Sequence of chain 1.A:
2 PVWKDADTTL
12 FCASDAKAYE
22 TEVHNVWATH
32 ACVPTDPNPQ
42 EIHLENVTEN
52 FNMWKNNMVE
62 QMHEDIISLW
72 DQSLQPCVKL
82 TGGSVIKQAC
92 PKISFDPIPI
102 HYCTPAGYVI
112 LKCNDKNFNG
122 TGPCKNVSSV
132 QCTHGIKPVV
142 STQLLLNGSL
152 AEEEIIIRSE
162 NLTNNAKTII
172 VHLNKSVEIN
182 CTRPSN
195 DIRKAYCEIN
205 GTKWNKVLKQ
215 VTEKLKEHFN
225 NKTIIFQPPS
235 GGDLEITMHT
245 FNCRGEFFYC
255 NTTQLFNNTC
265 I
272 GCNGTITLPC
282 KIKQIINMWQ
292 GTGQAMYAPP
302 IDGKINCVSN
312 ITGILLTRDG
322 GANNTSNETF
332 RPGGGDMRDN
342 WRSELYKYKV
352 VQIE

Binding-site contacts:
Ligand atom O6 contacts residue LYS207 of chain 1.A at 3.8 Å.
Ligand atom C3 contacts residue THR206 of chain 1.A at 4.4 Å.
Ligand atom C7 contacts residue ASN204 of chain 1.A at 2.7 Å.
Ligand atom C6 contacts residue LYS207 of chain 1.A at 3.6 Å.
Ligand atom N2 contacts residue ASN204 of chain 1.A at 2.7 Å (h-bond).
Ligand atom C1 contacts residue ASN204 of chain 1.A at 1.4 Å.
Ligand atom O6 contacts residue THR206 of chain 1.A at 4.1 Å.
Ligand atom C3 contacts residue ASN204 of chain 1.A at 3.9 Å.
Ligand atom O5 contacts residue ASN204 of chain 1.A at 2.3 Å (h-bond).
Ligand atom O5 contacts residue LYS207 of chain 1.A at 3.2 Å.
Ligand atom C2 contacts residue THR206 of chain 1.A at 4.2 Å.
Ligand atom N2 contacts residue THR206 of chain 1.A at 4.2 Å.
Ligand atom C8 contacts residue ASN204 of chain 1.A at 3.2 Å.
Ligand atom O7 contacts residue ASN204 of chain 1.A at 3.2 Å (h-bond).
Ligand atom C1 contacts residue THR206 of chain 1.A at 3.3 Å.
Ligand atom C4 contacts residue ASN204 of chain 1.A at 4.2 Å.
Ligand atom C2 contacts residue ASN204 of chain 1.A at 2.6 Å.
Ligand atom C8 contacts residue THR276 of chain 1.A at 4.3 Å.
Ligand atom O5 contacts residue THR206 of chain 1.A at 3.9 Å.
Ligand atom C1 contacts residue LYS207 of chain 1.A at 4.0 Å.
Ligand atom C5 contacts residue THR206 of chain 1.A at 3.6 Å.
Ligand atom C5 contacts residue ASN204 of chain 1.A at 3.4 Å.
Ligand atom C4 contacts residue THR206 of chain 1.A at 4.3 Å.
Ligand atom C5 contacts residue LYS207 of chain 1.A at 4.1 Å.
Ligand atom O4 contacts residue THR206 of chain 1.A at 4.3 Å.

The small molecule below binds the protein below.
Small molecule (SMILES): CC(=O)N[C@@H]1[C@@H](O)[C@H](O)[C@@H](CO)O[C@H]1O